Sequence of chain 2.A:
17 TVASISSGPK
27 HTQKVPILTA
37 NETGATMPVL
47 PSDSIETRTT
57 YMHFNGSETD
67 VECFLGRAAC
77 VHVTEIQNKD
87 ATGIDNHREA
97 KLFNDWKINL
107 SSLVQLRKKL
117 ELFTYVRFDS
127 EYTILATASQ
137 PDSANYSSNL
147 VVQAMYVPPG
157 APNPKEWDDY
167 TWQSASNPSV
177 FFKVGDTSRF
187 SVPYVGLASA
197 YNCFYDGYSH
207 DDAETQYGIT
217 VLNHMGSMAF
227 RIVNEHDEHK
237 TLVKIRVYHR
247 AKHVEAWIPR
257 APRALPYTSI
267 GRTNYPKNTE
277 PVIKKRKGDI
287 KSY

Sequence of chain 2.C:
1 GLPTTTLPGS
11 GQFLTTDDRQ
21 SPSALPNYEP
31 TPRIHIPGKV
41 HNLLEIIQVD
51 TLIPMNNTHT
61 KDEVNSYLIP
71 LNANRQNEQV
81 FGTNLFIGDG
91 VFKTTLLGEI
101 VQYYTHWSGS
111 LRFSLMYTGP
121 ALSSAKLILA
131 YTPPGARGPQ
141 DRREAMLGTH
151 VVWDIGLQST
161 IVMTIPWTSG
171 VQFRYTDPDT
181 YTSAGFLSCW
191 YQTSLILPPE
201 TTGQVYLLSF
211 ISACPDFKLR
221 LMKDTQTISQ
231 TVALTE

This protein binds this small molecule.
Small molecule (SMILES): Cc1cc(CCCOc2c(C)cc(-c3noc(C(F)(F)F)n3)cc2C)on1

Binding-site contacts:
Ligand atom C3 contacts residue LEU106 of chain 2.A at 3.8 Å (hydrophobic).
Ligand atom F1 contacts residue PHE186 of chain 2.A at 3.8 Å.
Ligand atom F3 contacts residue ALA150 of chain 2.A at 2.7 Å.
Ligand atom C2C contacts residue TYR128 of chain 2.A at 3.2 Å (hydrophobic).
Ligand atom C4 contacts residue TYR197 of chain 2.A at 3.4 Å (hydrophobic).
Ligand atom F3 contacts residue PRO174 of chain 2.A at 2.9 Å.
Ligand atom C1C contacts residue TYR197 of chain 2.A at 3.5 Å (hydrophobic).
Ligand atom O1A contacts residue ALA24 of chain 2.C at 3.3 Å.
Ligand atom CM6 contacts residue VAL188 of chain 2.A at 3.8 Å (hydrophobic).
Ligand atom C5B contacts residue TYR152 of chain 2.A at 3.5 Å (hydrophobic).
Ligand atom C3C contacts residue TYR128 of chain 2.A at 3.3 Å (hydrophobic).
Ligand atom CM3 contacts residue ASN219 of chain 2.A at 3.8 Å.
Ligand atom N3A contacts residue PHE186 of chain 2.A at 3.4 Å.
Ligand atom C2C contacts residue ILE104 of chain 2.A at 3.8 Å (hydrophobic).
Ligand atom F3 contacts residue MET151 of chain 2.A at 3.7 Å.
Ligand atom N1A contacts residue PRO174 of chain 2.A at 3.5 Å.
Ligand atom N3A contacts residue TYR152 of chain 2.A at 3.8 Å.
Ligand atom F3 contacts residue VAL176 of chain 2.A at 3.6 Å.
Ligand atom F1 contacts residue MET224 of chain 2.A at 3.6 Å.
Ligand atom C3B contacts residue MET224 of chain 2.A at 3.6 Å (hydrophobic).
Ligand atom CM2 contacts residue MET224 of chain 2.A at 3.5 Å (hydrophobic).
Ligand atom C1C contacts residue TYR128 of chain 2.A at 3.5 Å (hydrophobic).
Ligand atom C2B contacts residue ILE104 of chain 2.A at 3.8 Å (hydrophobic).
Ligand atom F1 contacts residue ALA150 of chain 2.A at 3.8 Å.
Ligand atom F3 contacts residue TYR152 of chain 2.A at 3.6 Å.
Ligand atom F3 contacts residue SER175 of chain 2.A at 2.8 Å.
Ligand atom F2 contacts residue VAL176 of chain 2.A at 2.7 Å.
Ligand atom C3A contacts residue PHE186 of chain 2.A at 3.7 Å (hydrophobic).
Ligand atom N1A contacts residue ALA24 of chain 2.C at 3.2 Å.
Ligand atom CM4 contacts residue ALA150 of chain 2.A at 3.6 Å (hydrophobic).
Ligand atom O1 contacts residue MET221 of chain 2.A at 3.7 Å.
Ligand atom C2A contacts residue PHE186 of chain 2.A at 3.5 Å (hydrophobic).
Ligand atom CM6 contacts residue TYR152 of chain 2.A at 3.4 Å (hydrophobic).
Ligand atom C2A contacts residue TYR152 of chain 2.A at 3.7 Å (hydrophobic).
Ligand atom C6B contacts residue TYR152 of chain 2.A at 3.6 Å (hydrophobic).
Ligand atom CM2 contacts residue ILE104 of chain 2.A at 3.6 Å (hydrophobic).
Ligand atom CM6 contacts residue LEU25 of chain 2.C at 3.8 Å (hydrophobic).
Ligand atom O1A contacts residue PRO174 of chain 2.A at 3.5 Å.
Ligand atom CM2 contacts residue TYR128 of chain 2.A at 3.4 Å (hydrophobic).
Ligand atom CM4 contacts residue VAL176 of chain 2.A at 3.8 Å (hydrophobic).